The protein below binds the small molecule below.
Small molecule (SMILES): CC(=O)N[C@H]1[C@H]([C@H](O)[C@H](O)CO)O[C@@](O)(C(=O)O)C[C@@H]1O

Binding-site contacts:
Ligand atom O2 contacts residue LEU221 of chain 1.K at 4.3 Å.
Ligand atom C11 contacts residue TRP146 of chain 1.K at 3.6 Å (hydrophobic).
Ligand atom C7 contacts residue LEU189 of chain 1.K at 4.2 Å (hydrophobic).
Ligand atom C9 contacts residue LEU221 of chain 1.K at 4.1 Å (hydrophobic).
Ligand atom O8 contacts residue GLU185 of chain 1.K at 3.0 Å (salt-bridge).
Ligand atom C10 contacts residue THR128 of chain 1.K at 3.4 Å.
Ligand atom O10 contacts residue LEU189 of chain 1.K at 3.8 Å.
Ligand atom C4 contacts residue THR128 of chain 1.K at 3.7 Å.
Ligand atom C11 contacts residue THR128 of chain 1.K at 3.0 Å.
Ligand atom O1B contacts residue LEU221 of chain 1.K at 3.1 Å.
Ligand atom O1B contacts residue TYR90 of chain 1.K at 3.7 Å.
Ligand atom O1A contacts residue THR129 of chain 1.K at 3.5 Å (h-bond).
Ligand atom C9 contacts residue HIS178 of chain 1.K at 4.0 Å.
Ligand atom C11 contacts residue GLY127 of chain 1.K at 3.5 Å.
Ligand atom O4 contacts residue ASN138 of chain 1.K at 3.9 Å.
Ligand atom C7 contacts residue TRP146 of chain 1.K at 3.9 Å (hydrophobic).
Ligand atom C1 contacts residue LYS130 of chain 1.K at 4.3 Å.
Ligand atom O1A contacts residue LYS130 of chain 1.K at 3.5 Å (salt-bridge).
Ligand atom O9 contacts residue TYR90 of chain 1.K at 2.8 Å (h-bond).
Ligand atom C1 contacts residue LEU221 of chain 1.K at 3.5 Å (hydrophobic).
Ligand atom O9 contacts residue TRP146 of chain 1.K at 4.2 Å.
Ligand atom O9 contacts residue SER223 of chain 1.K at 2.7 Å (h-bond).
Ligand atom O4 contacts residue THR129 of chain 1.K at 4.1 Å.
Ligand atom C9 contacts residue GLU185 of chain 1.K at 3.3 Å.
Ligand atom C8 contacts residue GLU185 of chain 1.K at 3.2 Å.
Ligand atom N5 contacts residue TRP146 of chain 1.K at 4.1 Å.
Ligand atom O9 contacts residue HIS178 of chain 1.K at 2.9 Å (h-bond).
Ligand atom O1B contacts residue THR129 of chain 1.K at 2.9 Å (h-bond).
Ligand atom C1 contacts residue THR129 of chain 1.K at 3.4 Å.
Ligand atom C5 contacts residue THR128 of chain 1.K at 4.0 Å.
Ligand atom C6 contacts residue TRP146 of chain 1.K at 4.3 Å (hydrophobic).
Ligand atom C9 contacts residue SER223 of chain 1.K at 3.5 Å.
Ligand atom C9 contacts residue TYR90 of chain 1.K at 3.0 Å (hydrophobic).
Ligand atom C9 contacts residue TRP146 of chain 1.K at 4.1 Å (hydrophobic).
Ligand atom O4 contacts residue THR128 of chain 1.K at 3.3 Å (h-bond).
Ligand atom O7 contacts residue LEU189 of chain 1.K at 3.4 Å.
Ligand atom N5 contacts residue THR128 of chain 1.K at 2.9 Å (h-bond).
Ligand atom C4 contacts residue THR129 of chain 1.K at 4.1 Å.
Ligand atom O9 contacts residue GLU185 of chain 1.K at 3.0 Å (salt-bridge).
Ligand atom O1A contacts residue LEU221 of chain 1.K at 3.8 Å.

Sequence of chain 1.K:
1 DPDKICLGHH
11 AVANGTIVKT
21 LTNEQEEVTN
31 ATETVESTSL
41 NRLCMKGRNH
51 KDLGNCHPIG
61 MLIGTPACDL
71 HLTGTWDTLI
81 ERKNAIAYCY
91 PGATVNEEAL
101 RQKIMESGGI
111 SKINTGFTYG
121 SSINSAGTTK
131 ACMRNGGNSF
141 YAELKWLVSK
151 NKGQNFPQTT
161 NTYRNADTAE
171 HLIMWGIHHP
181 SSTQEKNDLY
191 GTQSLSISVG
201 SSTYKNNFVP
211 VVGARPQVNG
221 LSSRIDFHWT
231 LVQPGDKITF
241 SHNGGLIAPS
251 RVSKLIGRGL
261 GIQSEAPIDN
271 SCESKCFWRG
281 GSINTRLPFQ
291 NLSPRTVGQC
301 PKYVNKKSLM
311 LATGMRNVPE